Sequence of chain 1.F:
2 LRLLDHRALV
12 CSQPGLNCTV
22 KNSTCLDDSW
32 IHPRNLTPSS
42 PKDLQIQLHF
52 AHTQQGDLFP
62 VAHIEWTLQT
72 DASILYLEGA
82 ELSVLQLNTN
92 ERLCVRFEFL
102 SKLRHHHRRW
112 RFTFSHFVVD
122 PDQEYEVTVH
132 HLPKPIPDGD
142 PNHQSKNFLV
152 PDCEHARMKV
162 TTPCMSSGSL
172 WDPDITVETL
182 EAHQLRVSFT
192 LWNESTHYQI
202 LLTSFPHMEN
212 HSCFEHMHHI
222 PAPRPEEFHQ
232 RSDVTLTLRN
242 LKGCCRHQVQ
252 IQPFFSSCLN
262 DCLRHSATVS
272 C

The small molecule below binds the protein below.
Small molecule (SMILES): CC(=O)N[C@@H]1[C@@H](O)[C@H](O)[C@@H](CO)O[C@H]1O

Binding-site contacts:
Ligand atom O7 contacts residue HIS7 of chain 1.F at 3.4 Å (h-bond).
Ligand atom C2 contacts residue HIS7 of chain 1.F at 4.0 Å.
Ligand atom C7 contacts residue ASN23 of chain 1.F at 3.8 Å.
Ligand atom C2 contacts residue ASN23 of chain 1.F at 2.5 Å.
Ligand atom O7 contacts residue LEU4 of chain 1.F at 4.3 Å.
Ligand atom O6 contacts residue HIS7 of chain 1.F at 4.2 Å.
Ligand atom C3 contacts residue HIS7 of chain 1.F at 4.2 Å.
Ligand atom C1 contacts residue ASN23 of chain 1.F at 1.4 Å.
Ligand atom C4 contacts residue ASN23 of chain 1.F at 4.2 Å.
Ligand atom O7 contacts residue ASN23 of chain 1.F at 3.9 Å.
Ligand atom N2 contacts residue HIS7 of chain 1.F at 4.3 Å.
Ligand atom C3 contacts residue ASN23 of chain 1.F at 3.7 Å.
Ligand atom C7 contacts residue HIS7 of chain 1.F at 3.9 Å.
Ligand atom C5 contacts residue ASN23 of chain 1.F at 3.6 Å.
Ligand atom C4 contacts residue HIS7 of chain 1.F at 4.0 Å.
Ligand atom N2 contacts residue ASN23 of chain 1.F at 3.0 Å (h-bond).
Ligand atom O5 contacts residue ASN23 of chain 1.F at 2.3 Å (h-bond).
Ligand atom O3 contacts residue HIS7 of chain 1.F at 3.5 Å (h-bond).